Binding-site contacts:
Ligand atom CAG contacts residue GLY87 of chain 1.A at 3.5 Å.
Ligand atom FAZ contacts residue ASP146 of chain 1.A at 3.8 Å.
Ligand atom CAX contacts residue GLY87 of chain 1.A at 3.8 Å.
Ligand atom NAA contacts residue LEU135 of chain 1.A at 3.8 Å.
Ligand atom CAG contacts residue ILE15 of chain 1.A at 3.5 Å (hydrophobic).
Ligand atom NAA contacts residue GLU82 of chain 1.A at 2.9 Å (salt-bridge).
Ligand atom CAH contacts residue ILE15 of chain 1.A at 3.6 Å (hydrophobic).
Ligand atom NAE contacts residue GLY87 of chain 1.A at 3.8 Å.
Ligand atom CAU contacts residue ILE15 of chain 1.A at 3.6 Å (hydrophobic).
Ligand atom FAY contacts residue PHE81 of chain 1.A at 3.7 Å.
Ligand atom CAW contacts residue GLU85 of chain 1.A at 3.4 Å.
Ligand atom CAM contacts residue LEU135 of chain 1.A at 3.5 Å (hydrophobic).
Ligand atom CAX contacts residue HIS86 of chain 1.A at 3.3 Å.
Ligand atom CAV contacts residue SER145 of chain 1.A at 3.7 Å.
Ligand atom NAB contacts residue ALA35 of chain 1.A at 3.4 Å.
Ligand atom NAB contacts residue GLU82 of chain 1.A at 3.6 Å (salt-bridge).
Ligand atom CAQ contacts residue LEU135 of chain 1.A at 3.5 Å (hydrophobic).
Ligand atom CAI contacts residue MET84 of chain 1.A at 3.6 Å (hydrophobic).
Ligand atom CAI contacts residue PHE83 of chain 1.A at 3.7 Å (hydrophobic).
Ligand atom FAZ contacts residue PHE81 of chain 1.A at 2.9 Å.
Ligand atom CAH contacts residue GLY87 of chain 1.A at 3.4 Å.
Ligand atom CAM contacts residue ALA35 of chain 1.A at 3.5 Å (hydrophobic).
Ligand atom CAL contacts residue ILE15 of chain 1.A at 3.7 Å (hydrophobic).
Ligand atom CAH contacts residue PHE83 of chain 1.A at 3.7 Å (hydrophobic).
Ligand atom NAA contacts residue MET84 of chain 1.A at 3.6 Å (h-bond).
Ligand atom FAZ contacts residue SER145 of chain 1.A at 3.2 Å.
Ligand atom CAQ contacts residue PHE81 of chain 1.A at 3.7 Å (hydrophobic).
Ligand atom NAB contacts residue MET84 of chain 1.A at 3.0 Å (h-bond).
Ligand atom NAE contacts residue MET84 of chain 1.A at 2.8 Å (h-bond).
Ligand atom FAY contacts residue LYS37 of chain 1.A at 3.1 Å.
Ligand atom SAO contacts residue VAL23 of chain 1.A at 3.8 Å.
Ligand atom CAN contacts residue ALA35 of chain 1.A at 3.6 Å (hydrophobic).
Ligand atom CAH contacts residue MET84 of chain 1.A at 3.4 Å (hydrophobic).
Ligand atom CAI contacts residue GLY87 of chain 1.A at 3.6 Å.
Ligand atom NAA contacts residue ALA35 of chain 1.A at 3.4 Å.
Ligand atom NAE contacts residue PHE83 of chain 1.A at 3.4 Å.
Ligand atom CAD contacts residue MET84 of chain 1.A at 3.8 Å (hydrophobic).
Ligand atom CAC contacts residue ALA35 of chain 1.A at 3.6 Å (hydrophobic).
Ligand atom CAN contacts residue LEU135 of chain 1.A at 3.6 Å (hydrophobic).
Ligand atom CAF contacts residue ILE15 of chain 1.A at 3.7 Å (hydrophobic).

This protein binds this small molecule.
Small molecule (SMILES): CCC(O)(CC)c1ccc2cc(-c3[nH]nc4cc(C(F)F)sc34)[nH]c2c1

Sequence of chain 1.A:
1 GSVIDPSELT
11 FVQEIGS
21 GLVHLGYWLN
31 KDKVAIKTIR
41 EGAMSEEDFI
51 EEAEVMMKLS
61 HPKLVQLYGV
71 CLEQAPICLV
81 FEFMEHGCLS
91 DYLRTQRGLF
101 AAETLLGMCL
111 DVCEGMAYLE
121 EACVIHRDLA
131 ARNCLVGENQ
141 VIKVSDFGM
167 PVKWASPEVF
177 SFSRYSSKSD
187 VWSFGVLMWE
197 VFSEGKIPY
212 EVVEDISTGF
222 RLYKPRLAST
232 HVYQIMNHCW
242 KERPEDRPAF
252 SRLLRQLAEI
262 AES